This small molecule binds to this protein.
Small molecule (SMILES): OC[C@@H](O)C(O)[C@@H](O)CO

Binding-site contacts:
Ligand atom C4 contacts residue SER26 of chain 1.D at 4.2 Å.
Ligand atom C5 contacts residue SER78 of chain 1.D at 3.9 Å.
Ligand atom C5 contacts residue SER26 of chain 1.D at 4.3 Å.
Ligand atom O2 contacts residue GLY28 of chain 1.D at 3.6 Å.
Ligand atom O4 contacts residue GLY27 of chain 1.D at 3.9 Å.
Ligand atom C5 contacts residue ALA25 of chain 1.D at 3.9 Å (hydrophobic).
Ligand atom O4 contacts residue SER26 of chain 1.D at 4.1 Å.
Ligand atom C4 contacts residue ALA25 of chain 1.D at 4.4 Å (hydrophobic).
Ligand atom O2 contacts residue GLY27 of chain 1.D at 4.2 Å.
Ligand atom O5 contacts residue LYS24 of chain 1.D at 3.5 Å (salt-bridge).
Ligand atom O4 contacts residue ALA25 of chain 1.D at 3.9 Å.
Ligand atom O4 contacts residue GLY28 of chain 1.D at 3.5 Å (h-bond).
Ligand atom C5 contacts residue LYS24 of chain 1.D at 4.2 Å.

Sequence of chain 1.D:
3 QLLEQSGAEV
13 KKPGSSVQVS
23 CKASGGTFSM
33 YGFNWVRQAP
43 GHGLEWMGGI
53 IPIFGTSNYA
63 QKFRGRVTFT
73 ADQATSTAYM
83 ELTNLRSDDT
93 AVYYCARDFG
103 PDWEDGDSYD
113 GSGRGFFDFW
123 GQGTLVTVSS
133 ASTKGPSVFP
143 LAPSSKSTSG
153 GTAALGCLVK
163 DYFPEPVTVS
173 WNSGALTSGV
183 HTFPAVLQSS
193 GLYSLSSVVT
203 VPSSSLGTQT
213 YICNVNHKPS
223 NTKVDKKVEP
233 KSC